The protein below binds the small molecule below.
Small molecule (SMILES): CC(=O)N[C@@H]1[C@@H](O)[C@H](O)[C@@H](CO)O[C@H]1O

Sequence of chain 2.A:
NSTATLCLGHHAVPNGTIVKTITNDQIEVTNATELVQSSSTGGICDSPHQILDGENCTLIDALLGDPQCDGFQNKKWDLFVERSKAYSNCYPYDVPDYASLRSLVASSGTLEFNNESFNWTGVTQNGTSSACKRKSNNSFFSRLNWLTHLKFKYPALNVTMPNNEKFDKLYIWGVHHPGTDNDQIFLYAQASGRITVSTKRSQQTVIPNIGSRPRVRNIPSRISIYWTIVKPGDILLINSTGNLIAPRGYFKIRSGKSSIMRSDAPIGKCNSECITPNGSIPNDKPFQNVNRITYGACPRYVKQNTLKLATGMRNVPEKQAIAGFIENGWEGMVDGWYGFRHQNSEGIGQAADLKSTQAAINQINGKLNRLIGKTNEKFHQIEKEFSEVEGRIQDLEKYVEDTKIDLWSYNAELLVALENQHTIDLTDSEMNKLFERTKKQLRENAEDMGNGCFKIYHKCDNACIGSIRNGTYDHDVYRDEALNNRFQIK

Binding-site contacts:
Ligand atom O5 contacts residue ASN285 of chain 2.A at 2.4 Å (h-bond).
Ligand atom O5 contacts residue ASN298 of chain 2.A at 3.7 Å.
Ligand atom N2 contacts residue VAL297 of chain 2.A at 3.5 Å (h-bond).
Ligand atom C5 contacts residue ASN285 of chain 2.A at 3.6 Å.
Ligand atom C5 contacts residue ASN298 of chain 2.A at 3.8 Å.
Ligand atom C3 contacts residue VAL297 of chain 2.A at 4.1 Å (hydrophobic).
Ligand atom C8 contacts residue ASN285 of chain 2.A at 4.4 Å.
Ligand atom C2 contacts residue ASN285 of chain 2.A at 2.4 Å.
Ligand atom C7 contacts residue VAL297 of chain 2.A at 4.3 Å (hydrophobic).
Ligand atom C5 contacts residue VAL297 of chain 2.A at 4.5 Å (hydrophobic).
Ligand atom O7 contacts residue ASN285 of chain 2.A at 3.0 Å (h-bond).
Ligand atom C6 contacts residue GLU398 of chain 2.A at 4.2 Å.
Ligand atom C2 contacts residue VAL297 of chain 2.A at 3.9 Å (hydrophobic).
Ligand atom C1 contacts residue ASN298 of chain 2.A at 4.0 Å.
Ligand atom N2 contacts residue ASN285 of chain 2.A at 2.9 Å (h-bond).
Ligand atom C4 contacts residue ASN285 of chain 2.A at 4.2 Å.
Ligand atom C7 contacts residue ASN285 of chain 2.A at 3.2 Å.
Ligand atom C8 contacts residue VAL297 of chain 2.A at 4.1 Å (hydrophobic).
Ligand atom C1 contacts residue VAL297 of chain 2.A at 3.6 Å (hydrophobic).
Ligand atom C3 contacts residue ASN285 of chain 2.A at 3.8 Å.
Ligand atom C1 contacts residue ASN285 of chain 2.A at 1.4 Å.
Ligand atom C8 contacts residue SER45 of chain 2.A at 3.4 Å.
Ligand atom C6 contacts residue ASN298 of chain 2.A at 4.0 Å.